Sequence of chain 1.I:
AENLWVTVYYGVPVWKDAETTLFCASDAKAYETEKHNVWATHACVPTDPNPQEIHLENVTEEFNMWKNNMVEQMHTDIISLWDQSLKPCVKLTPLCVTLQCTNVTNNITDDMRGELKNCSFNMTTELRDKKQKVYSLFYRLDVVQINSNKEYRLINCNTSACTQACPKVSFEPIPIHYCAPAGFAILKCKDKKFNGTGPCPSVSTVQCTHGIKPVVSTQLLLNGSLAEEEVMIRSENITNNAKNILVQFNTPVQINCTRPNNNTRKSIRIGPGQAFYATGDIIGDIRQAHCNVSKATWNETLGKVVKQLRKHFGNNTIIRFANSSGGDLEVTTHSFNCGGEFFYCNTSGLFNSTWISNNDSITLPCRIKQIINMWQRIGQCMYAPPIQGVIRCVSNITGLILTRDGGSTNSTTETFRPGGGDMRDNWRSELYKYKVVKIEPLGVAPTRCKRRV

Binding-site contacts:
Ligand atom C3 contacts residue MAN1 of chain 1.CA at 4.2 Å.
Ligand atom C2 contacts residue MAN1 of chain 1.CA at 3.2 Å.
Ligand atom O2 contacts residue MAN2 of chain 1.CA at 4.3 Å.
Ligand atom O3 contacts residue ASP106 of chain 1.C at 4.0 Å.
Ligand atom C1 contacts residue MAN1 of chain 1.CA at 3.8 Å.
Ligand atom O5 contacts residue MAN1 of chain 1.CA at 3.8 Å.
Ligand atom O2 contacts residue MAN1 of chain 1.CA at 2.0 Å.
Ligand atom O3 contacts residue MAN1 of chain 1.CA at 4.0 Å.
Ligand atom O2 contacts residue ASP106 of chain 1.C at 3.8 Å.
Ligand atom O1 contacts residue GLN263 of chain 1.I at 4.1 Å.
Ligand atom C2 contacts residue ASP106 of chain 1.C at 3.9 Å.
Ligand atom C4 contacts residue MAN1 of chain 1.CA at 4.4 Å.

This protein binds this small molecule.
Small molecule (SMILES): CC(=O)N[C@@H]1[C@@H](O)[C@H](O[C@@H]2O[C@H](CO)[C@@H](O[C@@H]3O[C@H](CO[C@H]4O[C@H](CO[C@H]5O[C@H](CO)[C@@H](O)[C@H](O)[C@@H]5O[C@H]5O[C@H](CO)[C@@H](O)[C@H](O)[C@@H]5O)[C@@H](O)[C@H](O)[C@@H]4O)[C@@H](O)[C@H](O[C@H]4O[C@H](CO)[C@@H](O)[C@H](O)[C@@H]4O)[C@@H]3O)[C@H](O)[C@H]2NC(C)=O)[C@@H](CO)O[C@H]1O

Sequence of chain 1.C:
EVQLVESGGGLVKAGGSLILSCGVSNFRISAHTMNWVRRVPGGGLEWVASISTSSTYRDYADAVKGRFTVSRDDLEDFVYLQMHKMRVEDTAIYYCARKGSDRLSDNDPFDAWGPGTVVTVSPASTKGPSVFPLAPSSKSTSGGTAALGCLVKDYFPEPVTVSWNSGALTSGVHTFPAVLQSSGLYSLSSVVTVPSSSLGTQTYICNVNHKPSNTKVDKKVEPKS